Sequence of chain 1.B:
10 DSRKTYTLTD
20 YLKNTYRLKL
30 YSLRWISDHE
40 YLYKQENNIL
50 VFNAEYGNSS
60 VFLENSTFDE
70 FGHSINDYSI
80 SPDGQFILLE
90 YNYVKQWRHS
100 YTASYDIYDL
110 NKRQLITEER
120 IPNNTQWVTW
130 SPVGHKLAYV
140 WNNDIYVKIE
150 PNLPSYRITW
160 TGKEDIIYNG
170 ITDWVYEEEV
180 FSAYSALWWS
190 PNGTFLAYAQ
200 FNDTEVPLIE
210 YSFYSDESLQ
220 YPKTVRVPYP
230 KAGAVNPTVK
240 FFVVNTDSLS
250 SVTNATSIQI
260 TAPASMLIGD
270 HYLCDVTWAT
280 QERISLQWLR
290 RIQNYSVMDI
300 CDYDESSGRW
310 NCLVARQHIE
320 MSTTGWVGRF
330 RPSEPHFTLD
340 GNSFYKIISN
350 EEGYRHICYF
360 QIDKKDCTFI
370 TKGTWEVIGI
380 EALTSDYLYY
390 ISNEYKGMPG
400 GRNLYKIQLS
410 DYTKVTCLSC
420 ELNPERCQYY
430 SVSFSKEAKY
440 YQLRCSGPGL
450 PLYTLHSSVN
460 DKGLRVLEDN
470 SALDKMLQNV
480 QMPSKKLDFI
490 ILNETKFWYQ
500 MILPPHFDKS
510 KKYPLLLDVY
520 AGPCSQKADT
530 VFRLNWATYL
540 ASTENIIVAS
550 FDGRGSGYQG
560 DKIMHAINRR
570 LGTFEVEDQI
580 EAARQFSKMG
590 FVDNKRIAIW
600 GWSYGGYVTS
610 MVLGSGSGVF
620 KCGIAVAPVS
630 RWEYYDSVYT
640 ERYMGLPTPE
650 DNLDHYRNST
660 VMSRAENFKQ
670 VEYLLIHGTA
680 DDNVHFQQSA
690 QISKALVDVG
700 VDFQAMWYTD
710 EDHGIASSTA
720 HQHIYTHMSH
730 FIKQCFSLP

The protein below binds the small molecule below.
Small molecule (SMILES): CC(=O)N[C@@H]1[C@@H](O)[C@H](O)[C@@H](CO)O[C@H]1O

Binding-site contacts:
Ligand atom C6 contacts residue ASN47 of chain 1.B at 3.3 Å.
Ligand atom C1 contacts residue ASN47 of chain 1.B at 3.7 Å.
Ligand atom C7 contacts residue ASN64 of chain 1.B at 2.9 Å.
Ligand atom O7 contacts residue ASN64 of chain 1.B at 3.6 Å.
Ligand atom O5 contacts residue GLU45 of chain 1.B at 3.6 Å.
Ligand atom C4 contacts residue ASN47 of chain 1.B at 4.5 Å.
Ligand atom C1 contacts residue ASN64 of chain 1.B at 1.4 Å.
Ligand atom C2 contacts residue ASN64 of chain 1.B at 2.2 Å.
Ligand atom C8 contacts residue ASN46 of chain 1.B at 3.1 Å.
Ligand atom C4 contacts residue ASN64 of chain 1.B at 4.2 Å.
Ligand atom O5 contacts residue ASN64 of chain 1.B at 2.4 Å (h-bond).
Ligand atom C1 contacts residue GLU45 of chain 1.B at 3.6 Å.
Ligand atom C7 contacts residue ASN46 of chain 1.B at 3.4 Å.
Ligand atom O7 contacts residue ASN46 of chain 1.B at 2.8 Å (h-bond).
Ligand atom C2 contacts residue GLU45 of chain 1.B at 3.4 Å.
Ligand atom C3 contacts residue GLU45 of chain 1.B at 4.5 Å.
Ligand atom C4 contacts residue GLU45 of chain 1.B at 4.5 Å.
Ligand atom C3 contacts residue ASN64 of chain 1.B at 3.6 Å.
Ligand atom O5 contacts residue ASN47 of chain 1.B at 2.7 Å (h-bond).
Ligand atom C6 contacts residue GLU45 of chain 1.B at 4.4 Å.
Ligand atom N2 contacts residue ASN64 of chain 1.B at 2.6 Å (h-bond).
Ligand atom C2 contacts residue ASN47 of chain 1.B at 4.3 Å.
Ligand atom C5 contacts residue ASN47 of chain 1.B at 3.6 Å.
Ligand atom C5 contacts residue ASN64 of chain 1.B at 3.7 Å.
Ligand atom N2 contacts residue GLU45 of chain 1.B at 4.0 Å.
Ligand atom C8 contacts residue ASN64 of chain 1.B at 3.3 Å.
Ligand atom C7 contacts residue GLU45 of chain 1.B at 3.7 Å.
Ligand atom O7 contacts residue GLU45 of chain 1.B at 3.3 Å (salt-bridge).